Binding-site contacts:
Ligand atom CA contacts residue MG1 of chain 1.UA at 3.4 Å.
Ligand atom CB contacts residue THR348 of chain 1.H at 3.7 Å.
Ligand atom O3 contacts residue ARG93 of chain 1.H at 4.1 Å.
Ligand atom CA contacts residue ASP316 of chain 1.H at 4.4 Å.
Ligand atom O3 contacts residue ALA313 of chain 1.H at 4.5 Å.
Ligand atom C contacts residue MG1 of chain 1.UA at 3.1 Å.
Ligand atom O3 contacts residue MET311 of chain 1.H at 3.6 Å.
Ligand atom OXT contacts residue GLY315 of chain 1.H at 3.8 Å.
Ligand atom C contacts residue ASP316 of chain 1.H at 3.4 Å.
Ligand atom O3 contacts residue LYS290 of chain 1.H at 4.1 Å.
Ligand atom C contacts residue GLY315 of chain 1.H at 4.0 Å.
Ligand atom OXT contacts residue MG1 of chain 1.UA at 2.7 Å.
Ligand atom C contacts residue ALA313 of chain 1.H at 4.5 Å (hydrophobic).
Ligand atom O3 contacts residue MG1 of chain 1.UA at 3.2 Å.
Ligand atom O contacts residue ASP316 of chain 1.H at 3.5 Å (salt-bridge).
Ligand atom OXT contacts residue ASP316 of chain 1.H at 3.1 Å (salt-bridge).
Ligand atom OXT contacts residue GLU292 of chain 1.H at 3.8 Å.
Ligand atom O contacts residue THR348 of chain 1.H at 3.4 Å.
Ligand atom O3 contacts residue MET380 of chain 1.H at 4.5 Å.
Ligand atom O3 contacts residue THR348 of chain 1.H at 3.6 Å.
Ligand atom OXT contacts residue ALA313 of chain 1.H at 3.4 Å.
Ligand atom C contacts residue THR348 of chain 1.H at 3.2 Å.
Ligand atom O contacts residue MG1 of chain 1.UA at 4.0 Å.
Ligand atom OXT contacts residue ARG314 of chain 1.H at 4.4 Å.
Ligand atom CA contacts residue THR348 of chain 1.H at 3.3 Å.
Ligand atom O contacts residue GLY315 of chain 1.H at 3.3 Å.
Ligand atom CB contacts residue SER382 of chain 1.H at 3.9 Å.
Ligand atom OXT contacts residue THR348 of chain 1.H at 3.6 Å.

Sequence of chain 1.H:
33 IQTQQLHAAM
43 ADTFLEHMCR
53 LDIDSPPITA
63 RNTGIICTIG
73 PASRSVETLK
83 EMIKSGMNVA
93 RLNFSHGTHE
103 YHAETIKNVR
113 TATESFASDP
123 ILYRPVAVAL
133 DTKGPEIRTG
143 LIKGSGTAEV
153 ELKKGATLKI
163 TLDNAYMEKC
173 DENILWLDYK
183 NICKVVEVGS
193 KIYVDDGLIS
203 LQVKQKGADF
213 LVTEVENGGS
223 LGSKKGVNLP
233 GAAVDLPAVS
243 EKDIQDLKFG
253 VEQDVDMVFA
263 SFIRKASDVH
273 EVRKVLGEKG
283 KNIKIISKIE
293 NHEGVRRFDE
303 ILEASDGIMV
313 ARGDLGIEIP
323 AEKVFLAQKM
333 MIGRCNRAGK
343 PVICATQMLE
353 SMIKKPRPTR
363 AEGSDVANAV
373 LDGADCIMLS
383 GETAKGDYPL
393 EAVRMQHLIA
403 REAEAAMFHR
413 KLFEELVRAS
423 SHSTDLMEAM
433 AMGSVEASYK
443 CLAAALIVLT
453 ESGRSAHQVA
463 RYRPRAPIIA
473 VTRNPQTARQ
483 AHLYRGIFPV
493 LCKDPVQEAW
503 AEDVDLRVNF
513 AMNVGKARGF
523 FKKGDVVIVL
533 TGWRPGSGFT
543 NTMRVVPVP

A protein and the small-molecule ligand that binds it are described below.
Small molecule (SMILES): CC(=O)C(=O)O